A protein and the small-molecule ligand that binds it are described below.
Small molecule (SMILES): CC(C)C[C@@H](C=O)NC(=O)[C@H](CO)NC(=O)[C@@H]1CCCN1C(=O)[C@H](CCC(=O)O)NC(=O)[C@H](COP(=O)(O)O)NC(=O)[C@H](C)NC(=O)[C@H](CO)NC(=O)[C@@H](N)CCCN=C(N)N

Sequence of chain 2.A:
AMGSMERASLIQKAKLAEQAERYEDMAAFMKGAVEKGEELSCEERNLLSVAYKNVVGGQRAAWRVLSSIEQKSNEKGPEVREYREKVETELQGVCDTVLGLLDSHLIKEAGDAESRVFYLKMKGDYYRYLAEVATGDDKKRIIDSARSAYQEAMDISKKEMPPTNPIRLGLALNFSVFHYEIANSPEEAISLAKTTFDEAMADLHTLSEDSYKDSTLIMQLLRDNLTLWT

Binding-site contacts:
Ligand atom OG contacts residue ASN55 of chain 2.A at 3.0 Å (h-bond).
Ligand atom OE1 contacts residue LYS54 of chain 2.A at 2.7 Å (salt-bridge).
Ligand atom C contacts residue LYS54 of chain 2.A at 3.6 Å.
Ligand atom O contacts residue LYS54 of chain 2.A at 3.0 Å (salt-bridge).
Ligand atom NE contacts residue ARG65 of chain 2.A at 3.2 Å (salt-bridge).
Ligand atom CB contacts residue ASN180 of chain 2.A at 3.5 Å.
Ligand atom CD contacts residue LYS127 of chain 2.A at 3.5 Å.
Ligand atom CA contacts residue ASN231 of chain 2.A at 3.6 Å.
Ligand atom O contacts residue VAL183 of chain 2.A at 3.2 Å.
Ligand atom O3P contacts residue ARG61 of chain 2.A at 2.9 Å (salt-bridge).
Ligand atom O1P contacts residue ARG134 of chain 2.A at 2.8 Å (salt-bridge).
Ligand atom CB contacts residue ASN180 of chain 2.A at 3.3 Å.
Ligand atom N contacts residue GLU187 of chain 2.A at 3.1 Å (salt-bridge).
Ligand atom CA contacts residue ASN180 of chain 2.A at 3.5 Å.
Ligand atom CD contacts residue ARG65 of chain 2.A at 3.3 Å.
Ligand atom O contacts residue LYS54 of chain 2.A at 3.3 Å (salt-bridge).
Ligand atom CD contacts residue LYS54 of chain 2.A at 3.6 Å.
Ligand atom C contacts residue ASN180 of chain 2.A at 3.6 Å.
Ligand atom OG contacts residue GLU187 of chain 2.A at 2.6 Å (salt-bridge).
Ligand atom N contacts residue ASN231 of chain 2.A at 2.9 Å (h-bond).
Ligand atom O1P contacts residue TYR135 of chain 2.A at 2.6 Å (h-bond).
Ligand atom O2P contacts residue ARG61 of chain 2.A at 2.9 Å (salt-bridge).
Ligand atom P contacts residue ARG61 of chain 2.A at 3.7 Å.
Ligand atom NH2 contacts residue ARG65 of chain 2.A at 3.4 Å (salt-bridge).
Ligand atom CB contacts residue GLU187 of chain 2.A at 3.4 Å.
Ligand atom C contacts residue LEU179 of chain 2.A at 3.6 Å (hydrophobic).
Ligand atom O3P contacts residue ARG134 of chain 2.A at 2.8 Å (salt-bridge).
Ligand atom NH1 contacts residue ARG65 of chain 2.A at 3.6 Å (salt-bridge).
Ligand atom OG contacts residue TRP235 of chain 2.A at 2.9 Å (h-bond).
Ligand atom OE2 contacts residue LYS127 of chain 2.A at 3.5 Å.
Ligand atom O contacts residue ASN231 of chain 2.A at 2.8 Å (h-bond).
Ligand atom CD contacts residue LEU227 of chain 2.A at 3.4 Å (hydrophobic).
Ligand atom CB contacts residue ASN55 of chain 2.A at 3.7 Å.
Ligand atom N contacts residue ASN180 of chain 2.A at 2.8 Å (h-bond).
Ligand atom OE1 contacts residue LYS127 of chain 2.A at 2.7 Å (salt-bridge).
Ligand atom C contacts residue ASN231 of chain 2.A at 3.7 Å.
Ligand atom N contacts residue LEU179 of chain 2.A at 3.5 Å.
Ligand atom CZ contacts residue ARG65 of chain 2.A at 3.1 Å.
Ligand atom O contacts residue LEU179 of chain 2.A at 3.6 Å.
Ligand atom OE2 contacts residue GLY176 of chain 2.A at 3.7 Å.